This small molecule binds to this protein.
Small molecule (SMILES): Nc1ncnc2c1ncn2[C@@H]1O[C@H](CO[P](=O)(O)O[P](=O)(O)NP(=O)(O)O)[C@@H](O)[C@H]1O

Binding-site contacts:
Ligand atom O1A contacts residue VAL32 of chain 1.C at 3.5 Å.
Ligand atom N6 contacts residue MET96 of chain 1.C at 3.7 Å.
Ligand atom O3G contacts residue ASN148 of chain 1.C at 2.6 Å (h-bond).
Ligand atom O3G contacts residue ASP161 of chain 1.C at 2.9 Å (salt-bridge).
Ligand atom N6 contacts residue GLN97 of chain 1.C at 3.0 Å (h-bond).
Ligand atom N6 contacts residue LEU150 of chain 1.C at 3.7 Å.
Ligand atom O2G contacts residue ALA28 of chain 1.C at 3.5 Å (h-bond).
Ligand atom N3B contacts residue ARG147 of chain 1.C at 3.3 Å.
Ligand atom O1G contacts residue ASP143 of chain 1.C at 2.8 Å (salt-bridge).
Ligand atom O1B contacts residue ASN148 of chain 1.C at 3.3 Å (h-bond).
Ligand atom C6 contacts residue LEU150 of chain 1.C at 3.7 Å (hydrophobic).
Ligand atom O2A contacts residue MG1 of chain 1.J at 2.2 Å.
Ligand atom N6 contacts residue ALA49 of chain 1.C at 3.6 Å.
Ligand atom O2' contacts residue CYS103 of chain 1.C at 3.2 Å (h-bond).
Ligand atom O3A contacts residue GLY27 of chain 1.C at 3.4 Å.
Ligand atom O1B contacts residue ARG147 of chain 1.C at 3.4 Å (salt-bridge).
Ligand atom O1B contacts residue MG1 of chain 1.J at 2.3 Å.
Ligand atom O5' contacts residue VAL32 of chain 1.C at 3.6 Å.
Ligand atom O1A contacts residue GLY27 of chain 1.C at 3.2 Å (h-bond).
Ligand atom O4' contacts residue VAL32 of chain 1.C at 3.5 Å.
Ligand atom C5' contacts residue GLY25 of chain 1.C at 3.5 Å.
Ligand atom PG contacts residue MG1 of chain 1.J at 3.5 Å.
Ligand atom O1A contacts residue GLY30 of chain 1.C at 3.5 Å (h-bond).
Ligand atom PA contacts residue MG1 of chain 1.J at 3.4 Å.
Ligand atom PG contacts residue ARG147 of chain 1.C at 3.8 Å.
Ligand atom C5 contacts residue LEU150 of chain 1.C at 3.7 Å (hydrophobic).
Ligand atom O3G contacts residue MG1 of chain 1.J at 2.0 Å.
Ligand atom N1 contacts residue MET99 of chain 1.C at 3.0 Å (h-bond).
Ligand atom O2G contacts residue PHE29 of chain 1.C at 3.7 Å.
Ligand atom O1G contacts residue ARG147 of chain 1.C at 3.0 Å (salt-bridge).
Ligand atom C2 contacts residue MET99 of chain 1.C at 3.3 Å (hydrophobic).
Ligand atom O1A contacts residue SER26 of chain 1.C at 3.7 Å.
Ligand atom PB contacts residue MG1 of chain 1.J at 3.4 Å.
Ligand atom O2A contacts residue ASP161 of chain 1.C at 3.0 Å (salt-bridge).
Ligand atom O1G contacts residue ASN148 of chain 1.C at 3.4 Å (h-bond).
Ligand atom PA contacts residue LYS51 of chain 1.C at 3.6 Å.
Ligand atom O3A contacts residue MG1 of chain 1.J at 3.7 Å.
Ligand atom O2A contacts residue LYS51 of chain 1.C at 2.6 Å (salt-bridge).
Ligand atom C5' contacts residue SER26 of chain 1.C at 3.6 Å.
Ligand atom O1A contacts residue LYS51 of chain 1.C at 3.5 Å (salt-bridge).

Sequence of chain 1.C:
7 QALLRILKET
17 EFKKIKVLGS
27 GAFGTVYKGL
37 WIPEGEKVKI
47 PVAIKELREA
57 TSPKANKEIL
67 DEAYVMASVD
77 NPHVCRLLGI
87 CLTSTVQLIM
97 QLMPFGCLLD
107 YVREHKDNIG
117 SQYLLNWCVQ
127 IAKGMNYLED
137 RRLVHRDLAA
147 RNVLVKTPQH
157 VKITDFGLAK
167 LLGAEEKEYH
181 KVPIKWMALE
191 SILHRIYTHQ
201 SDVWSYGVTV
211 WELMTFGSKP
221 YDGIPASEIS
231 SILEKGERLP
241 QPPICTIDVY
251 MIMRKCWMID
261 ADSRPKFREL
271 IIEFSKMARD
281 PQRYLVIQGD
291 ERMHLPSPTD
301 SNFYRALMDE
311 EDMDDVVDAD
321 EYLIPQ